Binding-site contacts:
Ligand atom O4 contacts residue ASP212 of chain 1.B at 3.9 Å.
Ligand atom C2 contacts residue THR244 of chain 1.B at 4.2 Å.
Ligand atom O3 contacts residue GLY211 of chain 1.B at 3.6 Å.
Ligand atom O2 contacts residue ARG87 of chain 1.B at 4.1 Å.
Ligand atom O1 contacts residue MG1 of chain 1.Q at 4.3 Å.
Ligand atom O2 contacts residue MET207 of chain 1.B at 4.3 Å.
Ligand atom C2 contacts residue MG1 of chain 1.Q at 2.9 Å.
Ligand atom C1 contacts residue ALA209 of chain 1.B at 3.6 Å (hydrophobic).
Ligand atom O2 contacts residue MET276 of chain 1.B at 4.2 Å.
Ligand atom O4 contacts residue MG1 of chain 1.Q at 1.9 Å.
Ligand atom O1 contacts residue ARG210 of chain 1.B at 3.7 Å.
Ligand atom C1 contacts residue MG1 of chain 1.Q at 3.1 Å.
Ligand atom C1 contacts residue GLU188 of chain 1.B at 3.6 Å.
Ligand atom C1 contacts residue ARG210 of chain 1.B at 4.5 Å.
Ligand atom O2 contacts residue MG1 of chain 1.Q at 4.1 Å.
Ligand atom O1 contacts residue THR244 of chain 1.B at 2.5 Å (h-bond).
Ligand atom O3 contacts residue ALA209 of chain 1.B at 4.0 Å.
Ligand atom O3 contacts residue GLU188 of chain 1.B at 3.0 Å (salt-bridge).
Ligand atom O4 contacts residue GLU188 of chain 1.B at 2.9 Å (salt-bridge).
Ligand atom O4 contacts residue ALA209 of chain 1.B at 4.1 Å.
Ligand atom O4 contacts residue LYS186 of chain 1.B at 2.8 Å (salt-bridge).
Ligand atom C2 contacts residue LYS186 of chain 1.B at 3.5 Å.
Ligand atom O3 contacts residue ASP212 of chain 1.B at 2.8 Å (salt-bridge).
Ligand atom C1 contacts residue GLY211 of chain 1.B at 3.8 Å.
Ligand atom O2 contacts residue ALA209 of chain 1.B at 4.1 Å.
Ligand atom O2 contacts residue LYS186 of chain 1.B at 3.4 Å (salt-bridge).
Ligand atom C2 contacts residue ALA209 of chain 1.B at 3.7 Å (hydrophobic).
Ligand atom O2 contacts residue THR244 of chain 1.B at 3.8 Å.
Ligand atom C1 contacts residue THR244 of chain 1.B at 3.6 Å.
Ligand atom O1 contacts residue ASP212 of chain 1.B at 3.9 Å.
Ligand atom O3 contacts residue MG1 of chain 1.Q at 2.5 Å.
Ligand atom O1 contacts residue GLY211 of chain 1.B at 3.0 Å (h-bond).
Ligand atom O1 contacts residue ALA209 of chain 1.B at 3.5 Å.
Ligand atom C1 contacts residue ASP212 of chain 1.B at 3.8 Å.
Ligand atom C2 contacts residue GLU188 of chain 1.B at 3.6 Å.

Sequence of chain 1.B:
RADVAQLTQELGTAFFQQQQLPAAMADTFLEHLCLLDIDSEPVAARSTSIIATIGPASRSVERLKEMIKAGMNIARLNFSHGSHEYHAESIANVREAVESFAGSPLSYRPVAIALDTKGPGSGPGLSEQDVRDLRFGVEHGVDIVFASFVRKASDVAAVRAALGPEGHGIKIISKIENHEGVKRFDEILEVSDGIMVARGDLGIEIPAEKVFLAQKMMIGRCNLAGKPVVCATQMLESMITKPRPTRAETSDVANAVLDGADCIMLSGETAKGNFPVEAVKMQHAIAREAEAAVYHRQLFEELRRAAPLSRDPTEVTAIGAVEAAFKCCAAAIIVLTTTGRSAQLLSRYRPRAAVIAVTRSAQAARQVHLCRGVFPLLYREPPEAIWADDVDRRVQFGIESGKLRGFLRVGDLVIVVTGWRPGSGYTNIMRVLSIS

This protein binds this small molecule.
Small molecule (SMILES): O=C([O-])C(=O)[O-]